This small molecule binds to this protein.
Small molecule (SMILES): COc1ccccc1CNC(=O)c1cc(C(=O)Nc2ccc(OC(F)F)c(F)c2)c(Cl)cc1F

Binding-site contacts:
Ligand atom C14 contacts residue LEU135 of chain 1.A at 3.6 Å (hydrophobic).
Ligand atom F22 contacts residue MET131 of chain 1.A at 3.4 Å.
Ligand atom O19 contacts residue ALA94 of chain 1.A at 3.6 Å.
Ligand atom C28 contacts residue PHE66 of chain 1.A at 3.5 Å (hydrophobic).
Ligand atom N11 contacts residue ARG90 of chain 1.A at 3.6 Å.
Ligand atom F18 contacts residue ILE128 of chain 1.A at 3.6 Å.
Ligand atom N24 contacts residue ALA87 of chain 1.A at 3.8 Å.
Ligand atom C34 contacts residue PHE66 of chain 1.A at 3.8 Å (hydrophobic).
Ligand atom N24 contacts residue GLY86 of chain 1.A at 3.5 Å.
Ligand atom F7 contacts residue MET150 of chain 1.A at 3.1 Å.
Ligand atom C13 contacts residue ARG90 of chain 1.A at 3.6 Å.
Ligand atom C28 contacts residue MET150 of chain 1.A at 3.6 Å (hydrophobic).
Ligand atom F18 contacts residue ALA94 of chain 1.A at 3.2 Å.
Ligand atom C14 contacts residue ARG90 of chain 1.A at 3.6 Å.
Ligand atom C30 contacts residue LEU57 of chain 1.A at 3.3 Å (hydrophobic).
Ligand atom O33 contacts residue ARG82 of chain 1.A at 3.4 Å (salt-bridge).
Ligand atom F21 contacts residue LEU132 of chain 1.A at 3.6 Å.
Ligand atom F7 contacts residue ILE83 of chain 1.A at 3.3 Å.
Ligand atom C29 contacts residue MET150 of chain 1.A at 3.4 Å (hydrophobic).
Ligand atom O25 contacts residue PHE66 of chain 1.A at 3.4 Å.
Ligand atom C26 contacts residue PHE66 of chain 1.A at 3.7 Å (hydrophobic).
Ligand atom C26 contacts residue ILE83 of chain 1.A at 3.7 Å (hydrophobic).
Ligand atom C31 contacts residue PHE66 of chain 1.A at 3.8 Å (hydrophobic).
Ligand atom C26 contacts residue GLY86 of chain 1.A at 3.4 Å.
Ligand atom F21 contacts residue MET131 of chain 1.A at 3.1 Å.
Ligand atom C30 contacts residue PHE66 of chain 1.A at 3.8 Å (hydrophobic).
Ligand atom N24 contacts residue ILE83 of chain 1.A at 3.1 Å (h-bond).
Ligand atom C17 contacts residue ARG90 of chain 1.A at 3.4 Å.
Ligand atom C27 contacts residue PHE66 of chain 1.A at 3.5 Å (hydrophobic).
Ligand atom C13 contacts residue LEU135 of chain 1.A at 3.6 Å (hydrophobic).
Ligand atom C31 contacts residue GLU61 of chain 1.A at 3.7 Å.
Ligand atom C15 contacts residue ARG90 of chain 1.A at 3.7 Å.
Ligand atom CL8 contacts residue MET166 of chain 1.A at 3.4 Å.
Ligand atom C2 contacts residue ALA87 of chain 1.A at 3.6 Å (hydrophobic).
Ligand atom C12 contacts residue ARG90 of chain 1.A at 3.3 Å.
Ligand atom C20 contacts residue MET131 of chain 1.A at 3.7 Å (hydrophobic).
Ligand atom C32 contacts residue PHE66 of chain 1.A at 3.7 Å (hydrophobic).
Ligand atom C23 contacts residue GLY86 of chain 1.A at 3.8 Å.
Ligand atom C29 contacts residue PHE66 of chain 1.A at 3.6 Å (hydrophobic).
Ligand atom O19 contacts residue ARG90 of chain 1.A at 3.6 Å.

Sequence of chain 1.A:
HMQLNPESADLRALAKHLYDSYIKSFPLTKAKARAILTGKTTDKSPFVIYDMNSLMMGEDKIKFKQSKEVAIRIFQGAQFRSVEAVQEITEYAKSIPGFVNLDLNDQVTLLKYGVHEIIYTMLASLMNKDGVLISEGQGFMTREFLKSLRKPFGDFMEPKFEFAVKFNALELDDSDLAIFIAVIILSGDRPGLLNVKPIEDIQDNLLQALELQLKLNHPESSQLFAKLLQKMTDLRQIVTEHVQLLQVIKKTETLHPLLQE